A small-molecule ligand and the protein it binds are described below.
Small molecule (SMILES): Cc1cc(S(=O)(=O)N(C)CC(=O)Nc2ccc3c(c2)OCCN3C2COC2)c2[nH]c(C#N)cc2c1

Sequence of chain 1.A:
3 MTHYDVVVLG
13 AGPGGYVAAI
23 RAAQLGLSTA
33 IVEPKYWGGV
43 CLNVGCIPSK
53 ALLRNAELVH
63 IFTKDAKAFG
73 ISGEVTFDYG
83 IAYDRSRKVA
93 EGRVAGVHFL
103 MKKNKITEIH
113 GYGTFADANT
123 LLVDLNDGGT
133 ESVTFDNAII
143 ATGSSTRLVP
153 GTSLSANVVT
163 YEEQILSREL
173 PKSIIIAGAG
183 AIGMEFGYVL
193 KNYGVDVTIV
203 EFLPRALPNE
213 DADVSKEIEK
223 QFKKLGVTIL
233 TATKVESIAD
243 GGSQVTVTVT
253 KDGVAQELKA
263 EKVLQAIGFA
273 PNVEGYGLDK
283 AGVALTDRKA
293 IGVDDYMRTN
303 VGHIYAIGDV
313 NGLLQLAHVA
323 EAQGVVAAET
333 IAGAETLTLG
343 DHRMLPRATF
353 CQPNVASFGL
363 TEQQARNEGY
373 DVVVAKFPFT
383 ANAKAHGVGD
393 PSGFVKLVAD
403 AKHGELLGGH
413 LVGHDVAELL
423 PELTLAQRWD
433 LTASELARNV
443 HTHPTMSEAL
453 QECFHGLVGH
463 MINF

Binding-site contacts:
Ligand atom C29 contacts residue ASN465 of chain 1.A at 3.5 Å.
Ligand atom C25 contacts residue ASN465 of chain 1.A at 3.7 Å.
Ligand atom N35 contacts residue GLU454 of chain 1.A at 3.6 Å.
Ligand atom O23 contacts residue ALA385 of chain 1.A at 3.4 Å (h-bond).
Ligand atom C34 contacts residue ALA383 of chain 1.A at 3.7 Å (hydrophobic).
Ligand atom C32 contacts residue TYR18 of chain 1.B at 3.7 Å (hydrophobic).
Ligand atom C31 contacts residue HIS445 of chain 1.A at 3.7 Å.
Ligand atom C01 contacts residue TYR18 of chain 1.B at 3.6 Å (hydrophobic).
Ligand atom C28 contacts residue GLU450 of chain 1.A at 3.5 Å.
Ligand atom N02 contacts residue ASN465 of chain 1.A at 3.6 Å.
Ligand atom C12 contacts residue PHE101 of chain 1.B at 3.7 Å (hydrophobic).
Ligand atom C08 contacts residue ALA383 of chain 1.A at 3.6 Å (hydrophobic).
Ligand atom C04 contacts residue ASN465 of chain 1.A at 3.6 Å.
Ligand atom O16 contacts residue THR382 of chain 1.A at 3.6 Å (h-bond).
Ligand atom N06 contacts residue ASN465 of chain 1.A at 2.8 Å (h-bond).
Ligand atom O23 contacts residue ALA383 of chain 1.A at 3.1 Å (h-bond).
Ligand atom N35 contacts residue ALA451 of chain 1.A at 3.5 Å.
Ligand atom C30 contacts residue ASN465 of chain 1.A at 3.7 Å.
Ligand atom N35 contacts residue PHE379 of chain 1.A at 3.1 Å.
Ligand atom C31 contacts residue TYR18 of chain 1.B at 3.6 Å (hydrophobic).
Ligand atom O23 contacts residue ARG95 of chain 1.B at 3.5 Å (salt-bridge).
Ligand atom C24 contacts residue ASN465 of chain 1.A at 3.6 Å.
Ligand atom C30 contacts residue GLU450 of chain 1.A at 3.8 Å.
Ligand atom C34 contacts residue PHE379 of chain 1.A at 3.7 Å (hydrophobic).
Ligand atom C28 contacts residue ASN465 of chain 1.A at 3.8 Å.
Ligand atom O22 contacts residue ARG95 of chain 1.B at 3.3 Å.
Ligand atom C27 contacts residue ALA383 of chain 1.A at 3.8 Å (hydrophobic).
Ligand atom C03 contacts residue ALA383 of chain 1.A at 3.8 Å (hydrophobic).
Ligand atom O19 contacts residue PHE101 of chain 1.B at 3.5 Å.
Ligand atom N26 contacts residue ALA383 of chain 1.A at 3.1 Å (h-bond).
Ligand atom C18 contacts residue PHE101 of chain 1.B at 3.5 Å (hydrophobic).
Ligand atom O05 contacts residue ARG95 of chain 1.B at 3.5 Å (salt-bridge).
Ligand atom C11 contacts residue PHE101 of chain 1.B at 3.3 Å (hydrophobic).
Ligand atom N35 contacts residue ASN384 of chain 1.A at 3.5 Å (h-bond).
Ligand atom C01 contacts residue VAL99 of chain 1.B at 3.6 Å (hydrophobic).
Ligand atom C30 contacts residue GLU323 of chain 1.B at 3.4 Å.
Ligand atom N35 contacts residue GLU450 of chain 1.A at 3.6 Å.
Ligand atom C03 contacts residue ASN465 of chain 1.A at 3.3 Å.
Ligand atom C33 contacts residue TYR18 of chain 1.B at 3.3 Å (hydrophobic).
Ligand atom C30 contacts residue HIS445 of chain 1.A at 3.7 Å.

Sequence of chain 1.B:
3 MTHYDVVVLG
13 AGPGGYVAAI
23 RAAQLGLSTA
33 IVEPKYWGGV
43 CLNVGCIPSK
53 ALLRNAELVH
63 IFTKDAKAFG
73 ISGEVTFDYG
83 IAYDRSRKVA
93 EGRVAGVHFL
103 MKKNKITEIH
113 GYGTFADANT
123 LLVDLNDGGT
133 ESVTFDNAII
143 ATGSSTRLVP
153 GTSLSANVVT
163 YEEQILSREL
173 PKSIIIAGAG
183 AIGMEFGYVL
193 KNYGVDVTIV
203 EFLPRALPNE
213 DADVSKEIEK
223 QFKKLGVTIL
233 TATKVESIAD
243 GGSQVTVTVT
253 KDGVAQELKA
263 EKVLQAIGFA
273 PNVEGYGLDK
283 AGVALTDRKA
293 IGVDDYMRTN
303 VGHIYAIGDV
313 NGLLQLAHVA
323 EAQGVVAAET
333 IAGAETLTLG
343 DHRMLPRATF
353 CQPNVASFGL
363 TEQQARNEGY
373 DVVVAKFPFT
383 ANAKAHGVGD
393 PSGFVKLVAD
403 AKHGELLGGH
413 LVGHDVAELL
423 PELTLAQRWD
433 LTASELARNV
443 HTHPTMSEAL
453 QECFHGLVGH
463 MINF